Sequence of chain 1.B:
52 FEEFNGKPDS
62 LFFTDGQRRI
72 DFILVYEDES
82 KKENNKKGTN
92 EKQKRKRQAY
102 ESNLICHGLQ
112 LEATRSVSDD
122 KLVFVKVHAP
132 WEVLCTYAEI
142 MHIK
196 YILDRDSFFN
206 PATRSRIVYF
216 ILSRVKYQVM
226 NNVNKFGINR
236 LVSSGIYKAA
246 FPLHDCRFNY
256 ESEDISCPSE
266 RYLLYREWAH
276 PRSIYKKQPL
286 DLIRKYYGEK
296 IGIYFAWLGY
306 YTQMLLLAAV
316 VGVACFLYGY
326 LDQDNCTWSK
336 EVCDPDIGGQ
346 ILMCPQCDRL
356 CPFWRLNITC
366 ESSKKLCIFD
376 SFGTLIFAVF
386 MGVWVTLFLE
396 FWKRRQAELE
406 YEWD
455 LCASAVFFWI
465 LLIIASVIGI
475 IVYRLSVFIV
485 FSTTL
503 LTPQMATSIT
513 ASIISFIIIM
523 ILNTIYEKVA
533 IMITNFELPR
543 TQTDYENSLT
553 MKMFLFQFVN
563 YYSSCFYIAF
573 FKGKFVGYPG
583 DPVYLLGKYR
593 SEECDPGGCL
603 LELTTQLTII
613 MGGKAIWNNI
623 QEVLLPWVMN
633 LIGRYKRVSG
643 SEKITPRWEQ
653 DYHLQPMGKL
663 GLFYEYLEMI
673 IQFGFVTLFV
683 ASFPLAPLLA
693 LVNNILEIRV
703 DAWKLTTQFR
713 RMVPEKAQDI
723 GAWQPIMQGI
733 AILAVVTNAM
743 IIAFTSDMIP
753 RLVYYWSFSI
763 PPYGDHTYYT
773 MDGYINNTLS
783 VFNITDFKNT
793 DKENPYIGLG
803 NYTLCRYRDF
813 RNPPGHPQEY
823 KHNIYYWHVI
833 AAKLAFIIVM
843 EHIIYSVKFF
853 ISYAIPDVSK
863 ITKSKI

The small molecule below binds the protein below.
Small molecule (SMILES): CC(=O)N[C@H]1CO[C@H](CO)[C@@H](OC2O[C@H](CO)[C@@H](O)C(O)[C@H]2[NH2+]C(C)=O)[C@@H]1O

Binding-site contacts:
Ligand atom C7 contacts residue ASN362 of chain 1.B at 3.2 Å.
Ligand atom C8 contacts residue ASN362 of chain 1.B at 3.5 Å.
Ligand atom O7 contacts residue CYS338 of chain 1.B at 4.2 Å.
Ligand atom O6 contacts residue ARG360 of chain 1.B at 3.5 Å (salt-bridge).
Ligand atom O5 contacts residue GLY344 of chain 1.B at 3.6 Å.
Ligand atom O5 contacts residue ARG360 of chain 1.B at 4.4 Å.
Ligand atom C6 contacts residue ARG360 of chain 1.B at 4.4 Å.
Ligand atom N2 contacts residue ASN362 of chain 1.B at 3.1 Å (h-bond).
Ligand atom C1 contacts residue ASN362 of chain 1.B at 3.0 Å.
Ligand atom O6 contacts residue GLN345 of chain 1.B at 3.2 Å (h-bond).
Ligand atom C6 contacts residue GLY344 of chain 1.B at 4.1 Å.
Ligand atom C6 contacts residue GLN345 of chain 1.B at 3.8 Å.
Ligand atom C2 contacts residue PRO340 of chain 1.B at 4.2 Å (hydrophobic).
Ligand atom O6 contacts residue PRO340 of chain 1.B at 4.4 Å.
Ligand atom O5 contacts residue PRO340 of chain 1.B at 4.2 Å.
Ligand atom C1 contacts residue PRO340 of chain 1.B at 4.4 Å (hydrophobic).
Ligand atom C1 contacts residue GLY344 of chain 1.B at 4.2 Å.
Ligand atom O6 contacts residue GLY344 of chain 1.B at 2.7 Å (h-bond).
Ligand atom C2 contacts residue ASN362 of chain 1.B at 3.6 Å.
Ligand atom C5 contacts residue ARG360 of chain 1.B at 4.3 Å.
Ligand atom O5 contacts residue ASN362 of chain 1.B at 4.2 Å.
Ligand atom O7 contacts residue ASN362 of chain 1.B at 3.7 Å.
Ligand atom O7 contacts residue PRO340 of chain 1.B at 4.0 Å.